This small molecule binds to this protein.
Small molecule (SMILES): CC(=O)N[C@H]1[C@H](O[C@H]2[C@H](O)[C@@H](NC(C)=O)CO[C@@H]2CO)O[C@H](CO)[C@@H](O[C@@H]2O[C@H](CO[C@H]3O[C@H](CO[C@H]4O[C@H](CO)[C@@H](O)[C@H](O)[C@@H]4O)[C@@H](O)[C@H](O[C@H]4O[C@H](CO)[C@@H](O)[C@H](O)[C@@H]4O)[C@@H]3O)[C@@H](O)[C@H](O[C@H]3O[C@H](CO)[C@@H](O)[C@H](O)[C@@H]3O)[C@@H]2O)[C@@H]1O

Sequence of chain 1.A:
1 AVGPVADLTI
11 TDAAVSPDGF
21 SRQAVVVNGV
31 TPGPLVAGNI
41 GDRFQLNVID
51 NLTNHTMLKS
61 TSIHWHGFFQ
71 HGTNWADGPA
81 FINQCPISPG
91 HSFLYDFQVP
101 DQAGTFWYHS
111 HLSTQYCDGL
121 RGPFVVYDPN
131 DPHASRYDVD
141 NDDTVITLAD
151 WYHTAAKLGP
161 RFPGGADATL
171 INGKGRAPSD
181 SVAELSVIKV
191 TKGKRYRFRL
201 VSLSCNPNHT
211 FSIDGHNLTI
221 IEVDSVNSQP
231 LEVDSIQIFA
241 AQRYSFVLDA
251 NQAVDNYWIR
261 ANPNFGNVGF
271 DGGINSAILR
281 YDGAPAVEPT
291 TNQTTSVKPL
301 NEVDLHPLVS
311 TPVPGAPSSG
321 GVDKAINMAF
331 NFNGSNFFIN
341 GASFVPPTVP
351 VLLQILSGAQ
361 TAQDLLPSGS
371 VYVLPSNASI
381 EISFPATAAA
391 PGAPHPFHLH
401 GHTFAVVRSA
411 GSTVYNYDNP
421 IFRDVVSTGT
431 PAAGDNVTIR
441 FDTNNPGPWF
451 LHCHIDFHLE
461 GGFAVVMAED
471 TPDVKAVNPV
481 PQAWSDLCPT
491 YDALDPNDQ

Binding-site contacts:
Ligand atom C8 contacts residue ARG22 of chain 1.A at 3.4 Å.
Ligand atom O7 contacts residue THR154 of chain 1.A at 3.6 Å.
Ligand atom O6 contacts residue SER21 of chain 1.A at 3.7 Å.
Ligand atom C7 contacts residue ALA155 of chain 1.A at 3.6 Å (hydrophobic).
Ligand atom C5 contacts residue SER21 of chain 1.A at 3.8 Å.
Ligand atom C7 contacts residue HIS153 of chain 1.A at 3.9 Å.
Ligand atom C6 contacts residue ALA155 of chain 1.A at 3.3 Å (hydrophobic).
Ligand atom C2 contacts residue SER21 of chain 1.A at 3.2 Å.
Ligand atom N2 contacts residue ASN54 of chain 1.A at 2.9 Å (h-bond).
Ligand atom O5 contacts residue ASN54 of chain 1.A at 2.3 Å (h-bond).
Ligand atom C2 contacts residue ASN54 of chain 1.A at 2.4 Å.
Ligand atom C2 contacts residue LEU158 of chain 1.A at 4.0 Å (hydrophobic).
Ligand atom C6 contacts residue PHE20 of chain 1.A at 3.7 Å (hydrophobic).
Ligand atom C5 contacts residue THR56 of chain 1.A at 3.9 Å.
Ligand atom O2 contacts residue SER21 of chain 1.A at 2.7 Å (h-bond).
Ligand atom O7 contacts residue LEU158 of chain 1.A at 3.5 Å.
Ligand atom O6 contacts residue MET57 of chain 1.A at 3.4 Å (h-bond).
Ligand atom C8 contacts residue HIS153 of chain 1.A at 3.4 Å.
Ligand atom O4 contacts residue LEU158 of chain 1.A at 3.7 Å.
Ligand atom O6 contacts residue ARG22 of chain 1.A at 4.0 Å.
Ligand atom C6 contacts residue ARG22 of chain 1.A at 4.0 Å.
Ligand atom O4 contacts residue ALA14 of chain 1.A at 3.4 Å.
Ligand atom C3 contacts residue ASN54 of chain 1.A at 3.7 Å.
Ligand atom O6 contacts residue ALA155 of chain 1.A at 3.6 Å.
Ligand atom O7 contacts residue GLN23 of chain 1.A at 3.5 Å.
Ligand atom O6 contacts residue GLN23 of chain 1.A at 3.5 Å (h-bond).
Ligand atom O4 contacts residue SER21 of chain 1.A at 2.7 Å (h-bond).
Ligand atom C6 contacts residue SER21 of chain 1.A at 3.9 Å.
Ligand atom C5 contacts residue ASN54 of chain 1.A at 3.6 Å.
Ligand atom C6 contacts residue THR56 of chain 1.A at 4.0 Å.
Ligand atom C1 contacts residue PHE20 of chain 1.A at 3.7 Å (hydrophobic).
Ligand atom C7 contacts residue ASN54 of chain 1.A at 3.7 Å.
Ligand atom O7 contacts residue ALA155 of chain 1.A at 2.9 Å (h-bond).
Ligand atom O5 contacts residue MET57 of chain 1.A at 3.7 Å.
Ligand atom C8 contacts residue ALA155 of chain 1.A at 3.5 Å (hydrophobic).
Ligand atom C3 contacts residue SER21 of chain 1.A at 3.8 Å.
Ligand atom C4 contacts residue SER21 of chain 1.A at 3.5 Å.
Ligand atom C1 contacts residue ASN54 of chain 1.A at 1.4 Å.
Ligand atom C1 contacts residue SER21 of chain 1.A at 4.0 Å.
Ligand atom C6 contacts residue MET57 of chain 1.A at 3.8 Å (hydrophobic).